This small molecule binds to this protein.
Small molecule (SMILES): CC(=O)N[C@H]1[C@H](O[C@@H]2[C@H](O[C@]3(C(=O)O)C[C@H](O)[C@@H](NC(C)=O)[C@H]([C@H](O)[C@H](O)CO)O3)[C@@H](O)[C@H](O[C@H]3[C@H](O)[C@@H](O)[C@H](O)O[C@@H]3CO)O[C@@H]2CO)O[C@H](CO)[C@H](O)[C@@H]1O[C@@H]1O[C@H](CO)[C@H](O)[C@H](O[C@]2(C(=O)O)C[C@H](O)[C@@H](NC(C)=O)[C@H]([C@H](O)[C@H](O)CO)O2)[C@H]1O

Sequence of chain 1.A:
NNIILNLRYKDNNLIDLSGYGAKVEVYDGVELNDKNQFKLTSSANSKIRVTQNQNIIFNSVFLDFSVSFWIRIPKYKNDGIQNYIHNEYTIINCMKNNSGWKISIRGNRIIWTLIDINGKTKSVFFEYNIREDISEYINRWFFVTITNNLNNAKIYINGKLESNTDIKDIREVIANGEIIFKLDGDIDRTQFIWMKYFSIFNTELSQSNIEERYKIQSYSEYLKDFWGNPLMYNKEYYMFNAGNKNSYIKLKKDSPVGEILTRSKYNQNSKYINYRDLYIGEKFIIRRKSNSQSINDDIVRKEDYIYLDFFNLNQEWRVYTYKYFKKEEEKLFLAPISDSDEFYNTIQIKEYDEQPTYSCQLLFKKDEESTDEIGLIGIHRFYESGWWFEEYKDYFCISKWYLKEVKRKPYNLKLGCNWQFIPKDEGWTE

Binding-site contacts:
Ligand atom C4 contacts residue GLU341 of chain 1.A at 3.4 Å.
Ligand atom O4 contacts residue ASN256 of chain 1.A at 2.3 Å (h-bond).
Ligand atom O4 contacts residue HIS392 of chain 1.A at 2.9 Å (h-bond).
Ligand atom C4 contacts residue GLY255 of chain 1.A at 3.8 Å.
Ligand atom O1B contacts residue GLY428 of chain 1.A at 3.2 Å.
Ligand atom C4 contacts residue ASN256 of chain 1.A at 3.0 Å.
Ligand atom C8 contacts residue TRP413 of chain 1.A at 3.6 Å (hydrophobic).
Ligand atom C5 contacts residue TRP413 of chain 1.A at 3.8 Å (hydrophobic).
Ligand atom O4 contacts residue GLY255 of chain 1.A at 3.3 Å (h-bond).
Ligand atom O5 contacts residue HIS392 of chain 1.A at 3.1 Å (h-bond).
Ligand atom C6 contacts residue LYS426 of chain 1.A at 3.8 Å.
Ligand atom O6 contacts residue TRP413 of chain 1.A at 3.5 Å.
Ligand atom C6 contacts residue GLU341 of chain 1.A at 3.6 Å.
Ligand atom O4 contacts residue ILE391 of chain 1.A at 2.8 Å (h-bond).
Ligand atom O4 contacts residue GLU341 of chain 1.A at 2.9 Å (salt-bridge).
Ligand atom C1 contacts residue GLY428 of chain 1.A at 3.4 Å.
Ligand atom O4 contacts residue HIS392 of chain 1.A at 3.4 Å.
Ligand atom C1 contacts residue TYR414 of chain 1.A at 3.3 Å (hydrophobic).
Ligand atom O9 contacts residue ASN424 of chain 1.A at 2.9 Å (h-bond).
Ligand atom C6 contacts residue SER411 of chain 1.A at 3.5 Å.
Ligand atom O1B contacts residue TYR414 of chain 1.A at 2.7 Å (h-bond).
Ligand atom C4 contacts residue ILE391 of chain 1.A at 3.5 Å (hydrophobic).
Ligand atom O1B contacts residue ILE391 of chain 1.A at 3.1 Å (h-bond).
Ligand atom O1A contacts residue TYR414 of chain 1.A at 3.2 Å (h-bond).
Ligand atom C6 contacts residue GLU341 of chain 1.A at 3.5 Å.
Ligand atom C5 contacts residue HIS392 of chain 1.A at 3.7 Å.
Ligand atom C4 contacts residue TYR414 of chain 1.A at 3.7 Å (hydrophobic).
Ligand atom O1A contacts residue GLY428 of chain 1.A at 2.9 Å (h-bond).
Ligand atom N5 contacts residue LYS426 of chain 1.A at 3.1 Å (salt-bridge).
Ligand atom C5 contacts residue TRP413 of chain 1.A at 3.5 Å (hydrophobic).
Ligand atom O6 contacts residue GLU341 of chain 1.A at 2.6 Å (salt-bridge).
Ligand atom O7 contacts residue LEU427 of chain 1.A at 3.5 Å.
Ligand atom O10 contacts residue GLY255 of chain 1.A at 3.1 Å (h-bond).
Ligand atom C6 contacts residue HIS392 of chain 1.A at 3.7 Å.
Ligand atom C9 contacts residue TRP413 of chain 1.A at 3.5 Å (hydrophobic).
Ligand atom O6 contacts residue TRP413 of chain 1.A at 3.3 Å.
Ligand atom O6 contacts residue SER411 of chain 1.A at 2.6 Å (h-bond).
Ligand atom C3 contacts residue ASN256 of chain 1.A at 3.6 Å.
Ligand atom C10 contacts residue GLY255 of chain 1.A at 3.4 Å.
Ligand atom N5 contacts residue GLY255 of chain 1.A at 3.6 Å.